This small molecule binds to this protein.
Small molecule (SMILES): CCCCCCCCCCC(CCCCCCCCCC)(CO[C@H]1O[C@@H](CO)[C@H](O[C@@H]2O[C@@H](CO)[C@H](O)[C@@H](O)[C@@H]2O)[C@@H](O)[C@@H]1O)CO[C@H]1O[C@@H](CO)[C@H](O[C@@H]2O[C@@H](CO)[C@H](O)[C@@H](O)[C@@H]2O)[C@@H](O)[C@H]1O

Binding-site contacts:
Ligand atom CCH contacts residue GLN85 of chain 1.D at 4.4 Å.
Ligand atom CBG contacts residue LMN1 of chain 1.I at 4.0 Å.
Ligand atom CBK contacts residue LMN1 of chain 1.I at 4.3 Å.
Ligand atom CBI contacts residue LMN1 of chain 1.I at 3.7 Å.
Ligand atom CBL contacts residue ARG292 of chain 1.C at 3.6 Å.
Ligand atom OAL contacts residue GLN85 of chain 1.D at 4.4 Å.
Ligand atom OAN contacts residue GLN85 of chain 1.D at 3.9 Å.
Ligand atom CBR contacts residue ARG292 of chain 1.C at 3.4 Å.
Ligand atom CBS contacts residue GLN293 of chain 1.C at 3.6 Å.
Ligand atom CBT contacts residue ARG292 of chain 1.C at 3.7 Å.
Ligand atom CAX contacts residue LEU297 of chain 1.C at 3.9 Å (hydrophobic).
Ligand atom CAA contacts residue LEU300 of chain 1.C at 3.9 Å (hydrophobic).
Ligand atom CAY contacts residue LEU297 of chain 1.C at 3.9 Å (hydrophobic).
Ligand atom OAN contacts residue GLY294 of chain 1.C at 4.2 Å.
Ligand atom CBS contacts residue LEU297 of chain 1.C at 3.7 Å (hydrophobic).
Ligand atom CBF contacts residue LEU297 of chain 1.C at 4.3 Å (hydrophobic).
Ligand atom CAW contacts residue LEU297 of chain 1.C at 3.9 Å (hydrophobic).
Ligand atom CAB contacts residue LEU297 of chain 1.C at 3.8 Å (hydrophobic).
Ligand atom CAW contacts residue LMN1 of chain 1.I at 4.1 Å.
Ligand atom CBC contacts residue LMN1 of chain 1.I at 3.7 Å.
Ligand atom OAL contacts residue ARG86 of chain 1.D at 3.3 Å.
Ligand atom CAA contacts residue LEU297 of chain 1.C at 4.2 Å (hydrophobic).
Ligand atom CBA contacts residue LMN1 of chain 1.I at 4.1 Å.
Ligand atom CAZ contacts residue LEU297 of chain 1.C at 4.2 Å (hydrophobic).
Ligand atom CBS contacts residue ARG292 of chain 1.C at 3.7 Å.
Ligand atom CCH contacts residue ARG292 of chain 1.C at 4.1 Å.
Ligand atom CBA contacts residue LEU297 of chain 1.C at 4.4 Å (hydrophobic).
Ligand atom CCM contacts residue LEU297 of chain 1.C at 4.3 Å (hydrophobic).
Ligand atom CCQ contacts residue GLN85 of chain 1.D at 3.8 Å.
Ligand atom CBE contacts residue LMN1 of chain 1.I at 4.5 Å.
Ligand atom CAY contacts residue LMN1 of chain 1.I at 3.6 Å.
Ligand atom OCB contacts residue GLN85 of chain 1.D at 4.0 Å.
Ligand atom CCJ contacts residue ARG292 of chain 1.C at 4.1 Å.
Ligand atom CAA contacts residue LMN1 of chain 1.I at 3.8 Å.
Ligand atom CBT contacts residue GLN293 of chain 1.C at 4.3 Å.
Ligand atom CBB contacts residue GLN293 of chain 1.C at 4.5 Å.
Ligand atom CCM contacts residue ARG292 of chain 1.C at 4.1 Å.
Ligand atom CBQ contacts residue LEU297 of chain 1.C at 3.8 Å (hydrophobic).
Ligand atom CCL contacts residue ARG292 of chain 1.C at 3.9 Å.

Sequence of chain 1.C:
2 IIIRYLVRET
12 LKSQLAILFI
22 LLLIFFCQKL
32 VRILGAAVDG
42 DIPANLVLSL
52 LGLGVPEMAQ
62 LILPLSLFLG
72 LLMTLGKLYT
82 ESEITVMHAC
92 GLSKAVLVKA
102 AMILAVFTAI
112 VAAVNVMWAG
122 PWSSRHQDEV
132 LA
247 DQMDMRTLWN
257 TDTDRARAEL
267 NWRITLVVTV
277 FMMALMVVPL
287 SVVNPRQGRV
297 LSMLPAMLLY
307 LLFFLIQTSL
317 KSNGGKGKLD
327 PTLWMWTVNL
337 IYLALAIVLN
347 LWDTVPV

Sequence of chain 1.D:
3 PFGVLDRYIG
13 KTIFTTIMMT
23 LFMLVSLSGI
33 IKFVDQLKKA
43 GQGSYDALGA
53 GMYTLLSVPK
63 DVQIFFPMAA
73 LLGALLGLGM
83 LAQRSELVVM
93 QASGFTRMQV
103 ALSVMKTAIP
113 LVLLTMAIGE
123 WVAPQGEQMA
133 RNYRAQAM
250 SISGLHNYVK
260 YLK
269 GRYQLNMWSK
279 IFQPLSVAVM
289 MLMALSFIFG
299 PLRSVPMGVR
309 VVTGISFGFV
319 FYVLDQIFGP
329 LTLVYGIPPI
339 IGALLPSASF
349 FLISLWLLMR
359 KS